Binding-site contacts:
Ligand atom O2' contacts residue TRP70 of chain 3.B at 3.3 Å (h-bond).
Ligand atom C1' contacts residue TYR97 of chain 3.B at 3.6 Å (hydrophobic).
Ligand atom N3 contacts residue TRP70 of chain 3.B at 3.2 Å (h-bond).
Ligand atom C6 contacts residue TRP70 of chain 3.B at 3.5 Å (hydrophobic).
Ligand atom C5 contacts residue TRP70 of chain 3.B at 3.6 Å (hydrophobic).
Ligand atom C3' contacts residue ASP36 of chain 3.B at 3.4 Å.
Ligand atom C4 contacts residue TRP70 of chain 3.B at 3.2 Å (hydrophobic).
Ligand atom C8 contacts residue MET1 of chain 3.E at 3.2 Å (hydrophobic).
Ligand atom C4 contacts residue PHE274 of chain 1.B at 3.5 Å (hydrophobic).
Ligand atom O5' contacts residue TYR177 of chain 3.B at 2.8 Å (h-bond).
Ligand atom C6 contacts residue PHE274 of chain 1.B at 3.3 Å (hydrophobic).
Ligand atom N6 contacts residue ASN235 of chain 1.B at 2.8 Å (h-bond).
Ligand atom N1 contacts residue ALA299 of chain 1.B at 2.8 Å (h-bond).
Ligand atom N6 contacts residue PHE274 of chain 1.B at 3.4 Å.
Ligand atom O5' contacts residue SER178 of chain 3.B at 3.1 Å (h-bond).
Ligand atom O4' contacts residue MET1 of chain 3.E at 3.2 Å.
Ligand atom C5' contacts residue THR175 of chain 3.B at 3.3 Å.
Ligand atom C2' contacts residue ASP36 of chain 3.B at 3.4 Å.
Ligand atom O4' contacts residue THR175 of chain 3.B at 3.6 Å (h-bond).
Ligand atom O3' contacts residue TYR97 of chain 3.B at 3.2 Å (h-bond).
Ligand atom C5' contacts residue SER178 of chain 3.B at 3.6 Å.
Ligand atom N6 contacts residue ARG297 of chain 1.B at 2.9 Å (salt-bridge).
Ligand atom C5' contacts residue MET1 of chain 3.E at 3.4 Å (hydrophobic).
Ligand atom N1 contacts residue PHE274 of chain 1.B at 3.4 Å.
Ligand atom C8 contacts residue PHE233 of chain 1.B at 3.5 Å (hydrophobic).
Ligand atom O5' contacts residue THR175 of chain 3.B at 2.8 Å (h-bond).
Ligand atom C2 contacts residue PHE274 of chain 1.B at 3.5 Å (hydrophobic).
Ligand atom C2 contacts residue ALA299 of chain 1.B at 3.4 Å (hydrophobic).
Ligand atom O3' contacts residue ASP36 of chain 3.B at 2.6 Å (salt-bridge).
Ligand atom N7 contacts residue PHE233 of chain 1.B at 3.5 Å.
Ligand atom N7 contacts residue ASN235 of chain 1.B at 3.0 Å (h-bond).
Ligand atom N3 contacts residue PHE274 of chain 1.B at 3.5 Å.
Ligand atom O2' contacts residue TYR97 of chain 3.B at 3.1 Å (h-bond).
Ligand atom N7 contacts residue PHE274 of chain 1.B at 3.5 Å.
Ligand atom O2' contacts residue ASP36 of chain 3.B at 2.7 Å (salt-bridge).
Ligand atom C2' contacts residue PHE233 of chain 1.B at 3.6 Å (hydrophobic).
Ligand atom O5' contacts residue THR100 of chain 3.B at 3.4 Å (h-bond).
Ligand atom O3' contacts residue SER178 of chain 3.B at 2.8 Å (h-bond).
Ligand atom N3 contacts residue PRO98 of chain 3.B at 3.4 Å.
Ligand atom O5' contacts residue PHE176 of chain 3.B at 3.0 Å.

Sequence of chain 1.B:
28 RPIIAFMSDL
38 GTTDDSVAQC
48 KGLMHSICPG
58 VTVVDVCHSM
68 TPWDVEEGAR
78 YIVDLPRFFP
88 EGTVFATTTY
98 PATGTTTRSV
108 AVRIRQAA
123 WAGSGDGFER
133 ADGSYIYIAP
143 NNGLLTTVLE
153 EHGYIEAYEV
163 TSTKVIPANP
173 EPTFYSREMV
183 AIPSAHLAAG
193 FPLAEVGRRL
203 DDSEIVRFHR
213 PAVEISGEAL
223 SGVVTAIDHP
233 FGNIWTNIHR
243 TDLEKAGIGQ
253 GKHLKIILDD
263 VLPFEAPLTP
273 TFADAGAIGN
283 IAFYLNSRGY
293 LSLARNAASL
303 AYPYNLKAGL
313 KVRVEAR

Sequence of chain 3.B:
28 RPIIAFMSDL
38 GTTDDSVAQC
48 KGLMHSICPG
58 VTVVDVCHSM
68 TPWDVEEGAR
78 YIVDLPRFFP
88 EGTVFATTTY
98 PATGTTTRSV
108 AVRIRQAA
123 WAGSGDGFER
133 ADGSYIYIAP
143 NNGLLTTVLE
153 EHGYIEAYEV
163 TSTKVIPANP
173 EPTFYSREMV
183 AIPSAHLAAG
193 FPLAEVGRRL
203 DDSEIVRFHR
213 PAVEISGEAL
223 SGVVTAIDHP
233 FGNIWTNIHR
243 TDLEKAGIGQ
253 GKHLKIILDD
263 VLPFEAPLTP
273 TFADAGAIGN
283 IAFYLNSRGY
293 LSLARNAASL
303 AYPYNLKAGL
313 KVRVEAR

A small-molecule ligand and the protein it binds are described below.
Small molecule (SMILES): Nc1ncnc2c1ncn2[C@@H]1O[C@H](CO)[C@@H](O)[C@H]1O